A protein and the small-molecule ligand that binds it are described below.
Small molecule (SMILES): CC(=O)N[C@@H]1[C@@H](O)[C@H](O)[C@@H](CO)O[C@H]1O

Binding-site contacts:
Ligand atom C2 contacts residue ASN134 of chain 1.B at 2.2 Å.
Ligand atom C4 contacts residue ASN134 of chain 1.B at 4.2 Å.
Ligand atom C1 contacts residue ASN134 of chain 1.B at 1.4 Å.
Ligand atom O5 contacts residue ASN134 of chain 1.B at 2.5 Å (h-bond).
Ligand atom O7 contacts residue ASN134 of chain 1.B at 3.7 Å.
Ligand atom C5 contacts residue ASN134 of chain 1.B at 3.7 Å.
Ligand atom C7 contacts residue ASN134 of chain 1.B at 3.5 Å.
Ligand atom N2 contacts residue ASN134 of chain 1.B at 2.5 Å (h-bond).
Ligand atom C3 contacts residue ASN134 of chain 1.B at 3.6 Å.

Sequence of chain 1.B:
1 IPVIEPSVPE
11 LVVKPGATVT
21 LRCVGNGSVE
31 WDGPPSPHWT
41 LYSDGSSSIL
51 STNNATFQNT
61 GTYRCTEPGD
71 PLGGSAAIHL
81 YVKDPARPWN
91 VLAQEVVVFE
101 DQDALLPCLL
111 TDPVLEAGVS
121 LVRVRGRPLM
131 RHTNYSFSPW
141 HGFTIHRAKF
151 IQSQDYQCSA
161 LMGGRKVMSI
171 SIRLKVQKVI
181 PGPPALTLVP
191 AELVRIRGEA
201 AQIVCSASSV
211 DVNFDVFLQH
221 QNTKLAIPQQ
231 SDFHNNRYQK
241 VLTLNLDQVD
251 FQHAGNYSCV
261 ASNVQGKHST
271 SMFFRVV